Sequence of chain 1.A:
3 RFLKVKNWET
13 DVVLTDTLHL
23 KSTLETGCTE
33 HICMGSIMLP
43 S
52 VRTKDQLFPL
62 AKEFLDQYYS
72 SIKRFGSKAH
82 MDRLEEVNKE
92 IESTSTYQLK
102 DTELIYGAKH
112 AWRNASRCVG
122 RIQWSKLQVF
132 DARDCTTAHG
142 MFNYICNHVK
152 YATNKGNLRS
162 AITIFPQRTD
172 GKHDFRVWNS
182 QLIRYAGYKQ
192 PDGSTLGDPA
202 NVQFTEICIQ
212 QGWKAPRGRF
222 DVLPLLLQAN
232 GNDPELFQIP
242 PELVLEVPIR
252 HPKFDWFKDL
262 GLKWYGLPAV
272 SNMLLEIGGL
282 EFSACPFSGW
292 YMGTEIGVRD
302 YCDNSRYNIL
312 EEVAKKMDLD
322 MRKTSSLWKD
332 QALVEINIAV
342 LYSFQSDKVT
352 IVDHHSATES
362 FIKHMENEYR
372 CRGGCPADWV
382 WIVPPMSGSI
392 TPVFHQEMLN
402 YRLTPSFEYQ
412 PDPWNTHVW

Binding-site contacts:
Ligand atom C07 contacts residue PHE288 of chain 1.A at 3.7 Å (hydrophobic).
Ligand atom N02 contacts residue PRO269 of chain 1.A at 3.9 Å.
Ligand atom N02 contacts residue GLU296 of chain 1.A at 2.8 Å (salt-bridge).
Ligand atom C03 contacts residue PRO269 of chain 1.A at 3.7 Å (hydrophobic).
Ligand atom C07 contacts residue HEM1 of chain 1.C at 3.5 Å.
Ligand atom C02 contacts residue TRP291 of chain 1.A at 3.7 Å (hydrophobic).
Ligand atom C06 contacts residue GLU296 of chain 1.A at 3.5 Å.
Ligand atom C03 contacts residue TRP291 of chain 1.A at 4.0 Å (hydrophobic).
Ligand atom C13 contacts residue HEM1 of chain 1.C at 3.6 Å.
Ligand atom C15 contacts residue GLN182 of chain 1.A at 3.2 Å.
Ligand atom C04 contacts residue HEM1 of chain 1.C at 3.9 Å.
Ligand atom C02 contacts residue PRO269 of chain 1.A at 3.8 Å (hydrophobic).
Ligand atom C07 contacts residue SER289 of chain 1.A at 3.9 Å.
Ligand atom N11 contacts residue VAL271 of chain 1.A at 4.0 Å.
Ligand atom C08 contacts residue VAL271 of chain 1.A at 3.9 Å (hydrophobic).
Ligand atom C04 contacts residue PRO269 of chain 1.A at 4.1 Å (hydrophobic).
Ligand atom C07 contacts residue GLY290 of chain 1.A at 3.6 Å.
Ligand atom C09 contacts residue GLU296 of chain 1.A at 3.6 Å.
Ligand atom C09 contacts residue HEM1 of chain 1.C at 3.5 Å.
Ligand atom F18 contacts residue ASN273 of chain 1.A at 3.1 Å.
Ligand atom N01 contacts residue GLU296 of chain 1.A at 2.7 Å (salt-bridge).
Ligand atom C10 contacts residue HEM1 of chain 1.C at 2.9 Å.
Ligand atom N11 contacts residue HEM1 of chain 1.C at 4.0 Å.
Ligand atom N02 contacts residue TRP291 of chain 1.A at 2.8 Å (h-bond).
Ligand atom N02 contacts residue TYR292 of chain 1.A at 3.7 Å.
Ligand atom N01 contacts residue PRO269 of chain 1.A at 4.0 Å.
Ligand atom C08 contacts residue GLU296 of chain 1.A at 3.4 Å.
Ligand atom C07 contacts residue PRO269 of chain 1.A at 3.9 Å (hydrophobic).
Ligand atom F18 contacts residue SER181 of chain 1.A at 3.5 Å.
Ligand atom C12 contacts residue HEM1 of chain 1.C at 3.2 Å.
Ligand atom N02 contacts residue HEM1 of chain 1.C at 3.3 Å.
Ligand atom C02 contacts residue GLU296 of chain 1.A at 3.6 Å.
Ligand atom N02 contacts residue MET293 of chain 1.A at 4.0 Å.
Ligand atom C08 contacts residue HEM1 of chain 1.C at 3.6 Å.
Ligand atom C03 contacts residue HEM1 of chain 1.C at 3.3 Å.
Ligand atom N11 contacts residue GLN182 of chain 1.A at 3.9 Å.
Ligand atom C02 contacts residue HEM1 of chain 1.C at 3.6 Å.
Ligand atom C05 contacts residue VAL271 of chain 1.A at 3.5 Å (hydrophobic).
Ligand atom C16 contacts residue GLN182 of chain 1.A at 3.1 Å.
Ligand atom N01 contacts residue HEM1 of chain 1.C at 3.9 Å.

This protein binds this small molecule.
Small molecule (SMILES): Cc1cc(N)nc(C#CCN2CCC(F)(F)CC2)c1